This protein binds this small molecule.
Small molecule (SMILES): CC(=O)N[C@H]1[C@H](O[C@H]2[C@H](O)[C@@H](NC(C)=O)CO[C@@H]2CO[C@@H]2O[C@@H](C)[C@@H](O)[C@@H](O)[C@@H]2O)O[C@H](CO)[C@@H](O)[C@@H]1O

Binding-site contacts:
Ligand atom C5 contacts residue HIS1130 of chain 1.C at 3.6 Å.
Ligand atom C7 contacts residue HIS1130 of chain 1.C at 4.2 Å.
Ligand atom O7 contacts residue HIS1130 of chain 1.C at 4.0 Å.
Ligand atom C8 contacts residue HIS1130 of chain 1.C at 4.2 Å.
Ligand atom O5 contacts residue ASN1127 of chain 1.C at 2.4 Å (h-bond).
Ligand atom C7 contacts residue ASN1127 of chain 1.C at 3.5 Å.
Ligand atom C1 contacts residue ASN1127 of chain 1.C at 1.4 Å.
Ligand atom C8 contacts residue THR1129 of chain 1.C at 4.0 Å.
Ligand atom C1 contacts residue HIS1130 of chain 1.C at 4.1 Å.
Ligand atom C6 contacts residue PRO1141 of chain 1.C at 3.9 Å (hydrophobic).
Ligand atom C8 contacts residue ASN1127 of chain 1.C at 3.6 Å.
Ligand atom N2 contacts residue ASN1127 of chain 1.C at 2.9 Å (h-bond).
Ligand atom O7 contacts residue ASN1127 of chain 1.C at 3.6 Å.
Ligand atom C3 contacts residue HIS1130 of chain 1.C at 4.1 Å.
Ligand atom C4 contacts residue HIS1130 of chain 1.C at 4.2 Å.
Ligand atom O5 contacts residue HIS1130 of chain 1.C at 4.3 Å.
Ligand atom C6 contacts residue PHE1132 of chain 1.C at 3.8 Å (hydrophobic).
Ligand atom N2 contacts residue THR1129 of chain 1.C at 3.9 Å.
Ligand atom C6 contacts residue TYR1139 of chain 1.C at 3.9 Å (hydrophobic).
Ligand atom O4 contacts residue HIS1130 of chain 1.C at 4.0 Å.
Ligand atom C4 contacts residue ASN1127 of chain 1.C at 4.2 Å.
Ligand atom C6 contacts residue PHE1132 of chain 1.C at 4.1 Å (hydrophobic).
Ligand atom C1 contacts residue PHE1132 of chain 1.C at 4.3 Å (hydrophobic).
Ligand atom O5 contacts residue PHE1132 of chain 1.C at 3.8 Å.
Ligand atom C5 contacts residue PHE1132 of chain 1.C at 4.5 Å (hydrophobic).
Ligand atom C5 contacts residue ASN1127 of chain 1.C at 3.6 Å.
Ligand atom C5 contacts residue PHE1132 of chain 1.C at 4.2 Å (hydrophobic).
Ligand atom C2 contacts residue ASN1127 of chain 1.C at 2.5 Å.
Ligand atom C3 contacts residue ASN1127 of chain 1.C at 3.8 Å.
Ligand atom O5 contacts residue PHE1132 of chain 1.C at 3.6 Å.

Sequence of chain 1.C:
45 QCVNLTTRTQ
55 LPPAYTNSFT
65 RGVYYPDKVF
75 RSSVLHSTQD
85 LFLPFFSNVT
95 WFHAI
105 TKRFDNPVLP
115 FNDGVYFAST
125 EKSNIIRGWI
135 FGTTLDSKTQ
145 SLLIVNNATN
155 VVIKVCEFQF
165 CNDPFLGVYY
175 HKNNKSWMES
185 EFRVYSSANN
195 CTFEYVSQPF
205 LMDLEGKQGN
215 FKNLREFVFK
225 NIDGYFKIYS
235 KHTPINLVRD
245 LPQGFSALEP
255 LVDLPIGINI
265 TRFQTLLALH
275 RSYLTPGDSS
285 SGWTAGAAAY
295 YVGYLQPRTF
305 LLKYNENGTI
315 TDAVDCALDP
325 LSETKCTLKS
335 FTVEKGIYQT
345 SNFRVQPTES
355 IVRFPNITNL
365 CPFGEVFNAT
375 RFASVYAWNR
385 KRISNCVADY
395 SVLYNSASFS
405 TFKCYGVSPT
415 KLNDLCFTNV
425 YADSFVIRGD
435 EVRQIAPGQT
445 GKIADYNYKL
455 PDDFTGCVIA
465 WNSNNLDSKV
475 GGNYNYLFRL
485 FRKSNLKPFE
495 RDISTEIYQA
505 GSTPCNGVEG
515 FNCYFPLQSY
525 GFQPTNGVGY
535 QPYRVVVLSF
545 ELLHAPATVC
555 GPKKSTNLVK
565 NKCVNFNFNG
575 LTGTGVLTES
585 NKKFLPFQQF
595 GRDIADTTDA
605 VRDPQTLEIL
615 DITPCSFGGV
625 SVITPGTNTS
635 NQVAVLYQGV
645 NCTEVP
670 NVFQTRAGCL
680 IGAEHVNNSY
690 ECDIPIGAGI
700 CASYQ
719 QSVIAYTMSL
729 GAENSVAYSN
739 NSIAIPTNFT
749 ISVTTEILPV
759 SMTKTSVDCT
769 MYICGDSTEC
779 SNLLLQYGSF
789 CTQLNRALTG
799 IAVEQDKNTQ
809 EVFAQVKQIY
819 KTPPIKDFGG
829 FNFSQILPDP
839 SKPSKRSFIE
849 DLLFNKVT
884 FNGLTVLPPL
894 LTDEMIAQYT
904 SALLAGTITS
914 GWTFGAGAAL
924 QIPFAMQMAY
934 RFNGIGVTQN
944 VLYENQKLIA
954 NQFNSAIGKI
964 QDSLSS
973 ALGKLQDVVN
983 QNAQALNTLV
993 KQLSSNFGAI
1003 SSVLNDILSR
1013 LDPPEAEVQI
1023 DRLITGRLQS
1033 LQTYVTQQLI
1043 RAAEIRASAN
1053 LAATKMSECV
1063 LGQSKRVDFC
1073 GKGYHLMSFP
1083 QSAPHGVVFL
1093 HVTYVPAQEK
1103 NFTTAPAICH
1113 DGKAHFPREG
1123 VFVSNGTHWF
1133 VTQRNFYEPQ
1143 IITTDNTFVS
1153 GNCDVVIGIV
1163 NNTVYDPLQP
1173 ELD